Sequence of chain 1.A:
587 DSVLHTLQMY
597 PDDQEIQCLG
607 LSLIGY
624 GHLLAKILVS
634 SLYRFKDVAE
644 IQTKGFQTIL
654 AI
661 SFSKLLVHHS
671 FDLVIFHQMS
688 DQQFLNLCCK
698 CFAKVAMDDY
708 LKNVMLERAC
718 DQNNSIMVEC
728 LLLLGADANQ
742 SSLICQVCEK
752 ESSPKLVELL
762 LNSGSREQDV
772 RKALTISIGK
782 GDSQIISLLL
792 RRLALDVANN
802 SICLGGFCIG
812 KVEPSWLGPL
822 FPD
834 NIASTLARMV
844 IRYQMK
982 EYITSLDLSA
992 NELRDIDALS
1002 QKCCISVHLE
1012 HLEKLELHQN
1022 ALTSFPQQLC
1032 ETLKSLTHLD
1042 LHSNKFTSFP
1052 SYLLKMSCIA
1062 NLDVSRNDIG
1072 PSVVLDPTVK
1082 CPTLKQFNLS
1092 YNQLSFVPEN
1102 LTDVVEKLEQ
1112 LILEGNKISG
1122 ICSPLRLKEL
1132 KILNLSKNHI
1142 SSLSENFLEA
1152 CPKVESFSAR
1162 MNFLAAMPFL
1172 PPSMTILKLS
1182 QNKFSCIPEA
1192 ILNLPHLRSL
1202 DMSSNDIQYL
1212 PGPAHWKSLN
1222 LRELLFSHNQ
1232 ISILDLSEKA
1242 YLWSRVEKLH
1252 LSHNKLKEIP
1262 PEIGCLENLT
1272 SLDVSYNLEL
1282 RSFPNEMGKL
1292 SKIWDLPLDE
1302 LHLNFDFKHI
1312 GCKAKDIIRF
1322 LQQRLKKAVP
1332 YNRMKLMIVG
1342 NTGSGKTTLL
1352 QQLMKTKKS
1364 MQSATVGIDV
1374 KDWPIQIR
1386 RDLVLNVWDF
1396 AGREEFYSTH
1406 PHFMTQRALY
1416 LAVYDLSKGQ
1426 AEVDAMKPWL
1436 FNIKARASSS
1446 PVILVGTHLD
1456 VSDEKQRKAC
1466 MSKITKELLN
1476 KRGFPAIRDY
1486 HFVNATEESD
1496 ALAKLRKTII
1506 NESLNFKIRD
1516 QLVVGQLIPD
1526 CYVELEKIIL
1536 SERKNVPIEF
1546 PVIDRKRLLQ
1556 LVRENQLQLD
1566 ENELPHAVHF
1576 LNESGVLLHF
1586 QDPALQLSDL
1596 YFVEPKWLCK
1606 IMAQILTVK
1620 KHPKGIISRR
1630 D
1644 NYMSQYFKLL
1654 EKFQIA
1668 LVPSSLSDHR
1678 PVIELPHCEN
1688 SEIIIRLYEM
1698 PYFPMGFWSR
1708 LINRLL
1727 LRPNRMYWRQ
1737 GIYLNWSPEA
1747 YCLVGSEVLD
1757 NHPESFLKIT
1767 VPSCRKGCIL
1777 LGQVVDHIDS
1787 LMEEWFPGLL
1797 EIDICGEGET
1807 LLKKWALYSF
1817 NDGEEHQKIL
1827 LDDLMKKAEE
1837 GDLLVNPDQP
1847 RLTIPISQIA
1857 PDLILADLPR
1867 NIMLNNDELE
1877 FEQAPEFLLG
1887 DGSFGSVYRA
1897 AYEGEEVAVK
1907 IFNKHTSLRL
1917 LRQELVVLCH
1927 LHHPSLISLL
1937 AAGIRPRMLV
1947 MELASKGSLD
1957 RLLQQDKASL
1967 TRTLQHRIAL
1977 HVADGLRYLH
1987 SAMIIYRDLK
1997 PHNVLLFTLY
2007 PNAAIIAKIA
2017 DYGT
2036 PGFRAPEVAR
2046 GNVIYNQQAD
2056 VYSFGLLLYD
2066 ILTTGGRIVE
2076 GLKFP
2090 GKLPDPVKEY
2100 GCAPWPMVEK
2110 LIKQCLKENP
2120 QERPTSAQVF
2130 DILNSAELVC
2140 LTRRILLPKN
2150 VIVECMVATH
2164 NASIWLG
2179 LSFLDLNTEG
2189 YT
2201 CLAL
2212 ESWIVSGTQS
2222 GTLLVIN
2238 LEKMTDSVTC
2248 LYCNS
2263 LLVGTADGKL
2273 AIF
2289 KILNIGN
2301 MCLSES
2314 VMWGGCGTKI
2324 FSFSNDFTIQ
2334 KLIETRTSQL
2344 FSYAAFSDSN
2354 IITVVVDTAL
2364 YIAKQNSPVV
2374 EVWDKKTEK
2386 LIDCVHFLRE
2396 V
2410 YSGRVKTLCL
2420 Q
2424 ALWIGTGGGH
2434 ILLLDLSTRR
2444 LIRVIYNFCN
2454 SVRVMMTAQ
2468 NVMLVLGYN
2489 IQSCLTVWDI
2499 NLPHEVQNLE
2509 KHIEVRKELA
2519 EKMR

This protein binds this small molecule.
Small molecule (SMILES): Cc1ccc(C(=O)Nc2ccc(CN3CCN(C)CC3)c(C(F)(F)F)c2)cc1C#Cc1cnc2[nH]ncc2c1

Binding-site contacts:
Ligand atom N36 contacts residue GLY1953 of chain 1.A at 3.7 Å.
Ligand atom C37 contacts residue LEU1885 of chain 1.A at 3.7 Å (hydrophobic).
Ligand atom C34 contacts residue ALA1950 of chain 1.A at 3.8 Å (hydrophobic).
Ligand atom C20 contacts residue ILE1991 of chain 1.A at 3.7 Å (hydrophobic).
Ligand atom C33 contacts residue LEU2001 of chain 1.A at 3.6 Å (hydrophobic).
Ligand atom C08 contacts residue ASP2017 of chain 1.A at 3.4 Å.
Ligand atom F27 contacts residue LEU1932 of chain 1.A at 3.2 Å.
Ligand atom C07 contacts residue MET1947 of chain 1.A at 3.5 Å (hydrophobic).
Ligand atom C37 contacts residue PHE1890 of chain 1.A at 3.4 Å (hydrophobic).
Ligand atom C25 contacts residue LEU1932 of chain 1.A at 3.6 Å (hydrophobic).
Ligand atom C34 contacts residue LEU2001 of chain 1.A at 3.7 Å (hydrophobic).
Ligand atom O09 contacts residue ASP2017 of chain 1.A at 2.6 Å (salt-bridge).
Ligand atom C20 contacts residue ILE1990 of chain 1.A at 3.6 Å (hydrophobic).
Ligand atom O09 contacts residue TYR2018 of chain 1.A at 3.9 Å.
Ligand atom C11 contacts residue LEU1924 of chain 1.A at 3.7 Å (hydrophobic).
Ligand atom C16 contacts residue GLU1920 of chain 1.A at 3.4 Å.
Ligand atom C33 contacts residue LEU1885 of chain 1.A at 3.6 Å (hydrophobic).
Ligand atom F27 contacts residue LEU1927 of chain 1.A at 3.2 Å.
Ligand atom C39 contacts residue GLU1948 of chain 1.A at 3.3 Å.
Ligand atom O09 contacts residue ALA2016 of chain 1.A at 3.6 Å.
Ligand atom C02 contacts residue MET1947 of chain 1.A at 3.6 Å (hydrophobic).
Ligand atom N10 contacts residue ASP2017 of chain 1.A at 3.8 Å.
Ligand atom N38 contacts residue LEU1949 of chain 1.A at 3.7 Å.
Ligand atom C04 contacts residue TYR2018 of chain 1.A at 3.8 Å (hydrophobic).
Ligand atom C11 contacts residue ASP2017 of chain 1.A at 3.7 Å.
Ligand atom C32 contacts residue LEU2001 of chain 1.A at 3.8 Å (hydrophobic).
Ligand atom N35 contacts residue ALA1950 of chain 1.A at 3.2 Å (h-bond).
Ligand atom C24 contacts residue ILE1991 of chain 1.A at 3.6 Å (hydrophobic).
Ligand atom C39 contacts residue ALA1950 of chain 1.A at 3.9 Å (hydrophobic).
Ligand atom N38 contacts residue ALA1950 of chain 1.A at 3.0 Å (h-bond).
Ligand atom C22 contacts residue ASP2017 of chain 1.A at 3.3 Å.
Ligand atom C29 contacts residue TYR2018 of chain 1.A at 3.8 Å (hydrophobic).
Ligand atom C12 contacts residue LEU1924 of chain 1.A at 3.9 Å (hydrophobic).
Ligand atom C23 contacts residue ASP2017 of chain 1.A at 3.2 Å.
Ligand atom F28 contacts residue TYR1992 of chain 1.A at 3.1 Å.
Ligand atom F26 contacts residue LEU1932 of chain 1.A at 3.2 Å.
Ligand atom C39 contacts residue LEU2001 of chain 1.A at 3.8 Å (hydrophobic).
Ligand atom C16 contacts residue ASP2017 of chain 1.A at 3.9 Å.
Ligand atom C24 contacts residue ARG1993 of chain 1.A at 3.5 Å.
Ligand atom C19 contacts residue ILE1990 of chain 1.A at 3.6 Å (hydrophobic).